Binding-site contacts:
Ligand atom OXT contacts residue ARG75 of chain 1.A at 2.7 Å (salt-bridge).
Ligand atom CA contacts residue SER91 of chain 1.A at 3.4 Å.
Ligand atom NE contacts residue GLY67 of chain 1.A at 2.8 Å (h-bond).
Ligand atom NH1 contacts residue TYR12 of chain 1.A at 3.7 Å.
Ligand atom NE contacts residue TYR12 of chain 1.A at 3.6 Å.
Ligand atom NH2 contacts residue THR8 of chain 1.A at 3.5 Å (h-bond).
Ligand atom CZ contacts residue GLY67 of chain 1.A at 3.3 Å.
Ligand atom CZ contacts residue TYR12 of chain 1.A at 3.5 Å (hydrophobic).
Ligand atom CA contacts residue GLY68 of chain 1.A at 3.7 Å.
Ligand atom C contacts residue GLY68 of chain 1.A at 3.9 Å.
Ligand atom CD contacts residue TYR12 of chain 1.A at 3.6 Å (hydrophobic).
Ligand atom CB contacts residue TYR12 of chain 1.A at 3.6 Å (hydrophobic).
Ligand atom NH2 contacts residue TRP50 of chain 1.A at 3.6 Å.
Ligand atom NH2 contacts residue GLY67 of chain 1.A at 2.9 Å (h-bond).
Ligand atom CZ contacts residue TRP50 of chain 1.A at 3.3 Å (hydrophobic).
Ligand atom NH1 contacts residue THR11 of chain 1.A at 3.1 Å (h-bond).
Ligand atom NH2 contacts residue GLU9 of chain 1.A at 2.7 Å (salt-bridge).
Ligand atom O contacts residue ASN70 of chain 1.A at 3.0 Å (h-bond).
Ligand atom NH1 contacts residue TRP50 of chain 1.A at 3.7 Å.
Ligand atom CG contacts residue TRP50 of chain 1.A at 3.8 Å (hydrophobic).
Ligand atom NH1 contacts residue GLU9 of chain 1.A at 3.2 Å (salt-bridge).
Ligand atom CG contacts residue TYR12 of chain 1.A at 3.6 Å (hydrophobic).
Ligand atom NH2 contacts residue TYR12 of chain 1.A at 3.9 Å.
Ligand atom NE contacts residue TRP50 of chain 1.A at 3.2 Å.
Ligand atom N contacts residue ASN70 of chain 1.A at 3.4 Å (h-bond).
Ligand atom CB contacts residue LEU176 of chain 1.A at 3.9 Å (hydrophobic).
Ligand atom NH2 contacts residue VAL16 of chain 1.A at 3.4 Å.
Ligand atom N contacts residue GLY68 of chain 1.A at 2.9 Å (h-bond).
Ligand atom O contacts residue ARG75 of chain 1.A at 2.8 Å (salt-bridge).
Ligand atom N contacts residue SER91 of chain 1.A at 3.5 Å (h-bond).
Ligand atom C contacts residue ARG75 of chain 1.A at 3.5 Å.
Ligand atom CA contacts residue TYR12 of chain 1.A at 3.6 Å (hydrophobic).
Ligand atom O contacts residue MSE69 of chain 1.A at 3.9 Å.
Ligand atom CZ contacts residue GLU9 of chain 1.A at 3.4 Å.
Ligand atom CD contacts residue TRP50 of chain 1.A at 3.7 Å (hydrophobic).
Ligand atom OXT contacts residue TRP50 of chain 1.A at 3.9 Å.
Ligand atom O contacts residue GLY68 of chain 1.A at 3.3 Å (h-bond).
Ligand atom CB contacts residue SER91 of chain 1.A at 3.7 Å.
Ligand atom CG contacts residue GLY68 of chain 1.A at 3.3 Å.
Ligand atom N contacts residue TYR12 of chain 1.A at 2.8 Å (h-bond).

This small molecule binds to this protein.
Small molecule (SMILES): NC(=[NH2+])NCCC[C@H](N)C(=O)O

Sequence of chain 1.A:
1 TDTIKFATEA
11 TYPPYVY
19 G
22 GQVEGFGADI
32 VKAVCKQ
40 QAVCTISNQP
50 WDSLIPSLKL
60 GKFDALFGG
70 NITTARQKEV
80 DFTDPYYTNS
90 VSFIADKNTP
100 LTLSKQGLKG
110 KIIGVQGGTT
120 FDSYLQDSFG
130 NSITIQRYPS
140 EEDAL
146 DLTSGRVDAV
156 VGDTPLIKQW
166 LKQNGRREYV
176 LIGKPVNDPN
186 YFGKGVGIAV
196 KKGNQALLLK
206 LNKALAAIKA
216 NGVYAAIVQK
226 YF